A small-molecule ligand and the protein it binds are described below.
Small molecule (SMILES): COc1ccc(-c2cc(CNc3ccc(S(=O)(=O)Nc4nnc(C)s4)cc3)cc(C(=O)O)c2)cn1

Binding-site contacts:
Ligand atom C03 contacts residue MET1237 of chain 1.A at 3.8 Å (hydrophobic).
Ligand atom C14 contacts residue SER1234 of chain 1.A at 3.8 Å.
Ligand atom C05 contacts residue ILE1247 of chain 1.A at 3.5 Å (hydrophobic).
Ligand atom C33 contacts residue GLN1174 of chain 1.A at 3.6 Å.
Ligand atom C32 contacts residue TRP1095 of chain 1.A at 3.7 Å (hydrophobic).
Ligand atom C01 contacts residue GLU1164 of chain 1.A at 3.3 Å.
Ligand atom C27 contacts residue ILE1163 of chain 1.A at 3.6 Å (hydrophobic).
Ligand atom O35 contacts residue GLN1174 of chain 1.A at 3.6 Å.
Ligand atom O22 contacts residue LYS1117 of chain 1.A at 3.7 Å.
Ligand atom C19 contacts residue SER1089 of chain 1.A at 3.8 Å.
Ligand atom N26 contacts residue ILE1115 of chain 1.A at 3.8 Å.
Ligand atom C07 contacts residue MET1237 of chain 1.A at 3.6 Å (hydrophobic).
Ligand atom S20 contacts residue LYS1117 of chain 1.A at 3.8 Å.
Ligand atom C31 contacts residue MET1087 of chain 1.A at 3.6 Å (hydrophobic).
Ligand atom N23 contacts residue LYS1117 of chain 1.A at 2.9 Å (salt-bridge).
Ligand atom C15 contacts residue SER1234 of chain 1.A at 3.6 Å.
Ligand atom O02 contacts residue VAL1166 of chain 1.A at 3.3 Å (h-bond).
Ligand atom C28 contacts residue TYR1151 of chain 1.A at 3.4 Å (hydrophobic).
Ligand atom C31 contacts residue GLN1174 of chain 1.A at 3.4 Å.
Ligand atom C09 contacts residue MET1087 of chain 1.A at 3.7 Å (hydrophobic).
Ligand atom S29 contacts residue ASP1248 of chain 1.A at 3.4 Å (salt-bridge).
Ligand atom C18 contacts residue SER1089 of chain 1.A at 3.5 Å.
Ligand atom N08 contacts residue MET1237 of chain 1.A at 3.8 Å.
Ligand atom O22 contacts residue PRO1093 of chain 1.A at 3.4 Å.
Ligand atom S29 contacts residue ILE1163 of chain 1.A at 3.7 Å.
Ligand atom C30 contacts residue MET1087 of chain 1.A at 3.7 Å (hydrophobic).
Ligand atom N13 contacts residue SER1234 of chain 1.A at 3.0 Å (h-bond).
Ligand atom C19 contacts residue MET1087 of chain 1.A at 3.6 Å (hydrophobic).
Ligand atom O35 contacts residue ARG1085 of chain 1.A at 2.8 Å (salt-bridge).
Ligand atom C04 contacts residue MET1237 of chain 1.A at 3.8 Å (hydrophobic).
Ligand atom C28 contacts residue ILE1163 of chain 1.A at 3.4 Å (hydrophobic).
Ligand atom C33 contacts residue ARG1085 of chain 1.A at 3.0 Å.
Ligand atom O34 contacts residue ARG1085 of chain 1.A at 2.8 Å (salt-bridge).
Ligand atom C15 contacts residue ILE1247 of chain 1.A at 3.7 Å (hydrophobic).
Ligand atom O21 contacts residue LYS1117 of chain 1.A at 3.7 Å.
Ligand atom C18 contacts residue MET1087 of chain 1.A at 3.8 Å (hydrophobic).
Ligand atom C30 contacts residue GLN1174 of chain 1.A at 3.2 Å.
Ligand atom O21 contacts residue LYS1091 of chain 1.A at 3.4 Å.
Ligand atom C28 contacts residue ILE1247 of chain 1.A at 3.7 Å (hydrophobic).
Ligand atom C32 contacts residue MET1087 of chain 1.A at 3.6 Å (hydrophobic).

Sequence of chain 1.A:
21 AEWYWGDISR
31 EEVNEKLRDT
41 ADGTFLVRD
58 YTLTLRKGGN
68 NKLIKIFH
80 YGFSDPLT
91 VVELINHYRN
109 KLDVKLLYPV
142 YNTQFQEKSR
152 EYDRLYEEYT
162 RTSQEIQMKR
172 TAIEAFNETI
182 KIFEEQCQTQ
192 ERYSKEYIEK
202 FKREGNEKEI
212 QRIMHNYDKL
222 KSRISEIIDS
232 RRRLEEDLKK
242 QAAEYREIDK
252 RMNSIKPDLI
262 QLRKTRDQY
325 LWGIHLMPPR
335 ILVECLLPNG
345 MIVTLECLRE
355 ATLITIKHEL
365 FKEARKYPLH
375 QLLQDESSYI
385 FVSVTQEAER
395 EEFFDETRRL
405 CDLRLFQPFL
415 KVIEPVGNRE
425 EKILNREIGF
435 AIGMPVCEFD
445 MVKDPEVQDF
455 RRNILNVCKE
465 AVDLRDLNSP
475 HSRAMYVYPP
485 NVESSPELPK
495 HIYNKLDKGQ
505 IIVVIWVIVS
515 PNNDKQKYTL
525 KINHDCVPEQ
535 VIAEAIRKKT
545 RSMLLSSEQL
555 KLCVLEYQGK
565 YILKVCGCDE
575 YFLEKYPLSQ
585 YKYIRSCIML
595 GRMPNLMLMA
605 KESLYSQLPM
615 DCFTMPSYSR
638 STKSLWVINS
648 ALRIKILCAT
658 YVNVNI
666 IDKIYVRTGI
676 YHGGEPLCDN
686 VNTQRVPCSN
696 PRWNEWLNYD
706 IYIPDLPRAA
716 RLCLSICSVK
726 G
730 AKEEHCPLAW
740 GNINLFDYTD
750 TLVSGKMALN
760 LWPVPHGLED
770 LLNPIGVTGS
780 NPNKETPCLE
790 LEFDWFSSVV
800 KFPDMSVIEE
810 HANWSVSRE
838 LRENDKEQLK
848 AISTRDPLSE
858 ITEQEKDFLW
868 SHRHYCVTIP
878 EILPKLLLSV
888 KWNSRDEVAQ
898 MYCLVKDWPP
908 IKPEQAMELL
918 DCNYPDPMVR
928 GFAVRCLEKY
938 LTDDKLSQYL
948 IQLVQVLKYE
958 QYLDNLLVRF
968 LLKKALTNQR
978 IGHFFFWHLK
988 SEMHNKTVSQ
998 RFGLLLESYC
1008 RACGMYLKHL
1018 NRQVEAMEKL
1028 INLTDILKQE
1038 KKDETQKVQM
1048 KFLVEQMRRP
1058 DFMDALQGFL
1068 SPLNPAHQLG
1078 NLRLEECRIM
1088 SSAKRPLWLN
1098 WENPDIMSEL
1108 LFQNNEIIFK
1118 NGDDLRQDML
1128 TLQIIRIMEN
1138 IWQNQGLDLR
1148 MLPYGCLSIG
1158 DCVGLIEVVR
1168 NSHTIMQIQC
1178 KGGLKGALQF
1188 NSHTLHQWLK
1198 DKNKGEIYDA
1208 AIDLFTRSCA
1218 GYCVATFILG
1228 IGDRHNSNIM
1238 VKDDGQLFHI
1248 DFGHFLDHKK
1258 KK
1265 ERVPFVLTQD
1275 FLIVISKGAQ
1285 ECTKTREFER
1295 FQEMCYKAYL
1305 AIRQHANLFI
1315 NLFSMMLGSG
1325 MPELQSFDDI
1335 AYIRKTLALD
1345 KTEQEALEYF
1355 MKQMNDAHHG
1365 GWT